Binding-site contacts:
Ligand atom O5 contacts residue LYS9 of chain 1.A at 4.1 Å.
Ligand atom C6 contacts residue LEU123 of chain 1.A at 4.0 Å (hydrophobic).
Ligand atom O7 contacts residue THR34 of chain 1.A at 3.6 Å.
Ligand atom C4 contacts residue ASN17 of chain 1.A at 4.1 Å.
Ligand atom C8 contacts residue ALA36 of chain 1.A at 4.0 Å (hydrophobic).
Ligand atom C7 contacts residue GLY15 of chain 1.A at 3.8 Å.
Ligand atom C7 contacts residue THR34 of chain 1.A at 4.4 Å.
Ligand atom C2 contacts residue ASN17 of chain 1.A at 2.5 Å.
Ligand atom C1 contacts residue ASN17 of chain 1.A at 1.4 Å.
Ligand atom C7 contacts residue ASN17 of chain 1.A at 3.5 Å.
Ligand atom N2 contacts residue GLY15 of chain 1.A at 3.4 Å (h-bond).
Ligand atom C5 contacts residue ASN17 of chain 1.A at 3.6 Å.
Ligand atom O5 contacts residue ASN17 of chain 1.A at 2.3 Å (h-bond).
Ligand atom O5 contacts residue LEU123 of chain 1.A at 3.4 Å.
Ligand atom C8 contacts residue THR34 of chain 1.A at 4.0 Å.
Ligand atom C8 contacts residue GLY15 of chain 1.A at 3.4 Å.
Ligand atom N2 contacts residue ASN17 of chain 1.A at 3.0 Å (h-bond).
Ligand atom C5 contacts residue LEU123 of chain 1.A at 4.1 Å (hydrophobic).
Ligand atom O6 contacts residue LYS9 of chain 1.A at 4.2 Å.
Ligand atom C3 contacts residue ASN17 of chain 1.A at 3.8 Å.
Ligand atom C8 contacts residue THR35 of chain 1.A at 4.2 Å.
Ligand atom O7 contacts residue ASN17 of chain 1.A at 3.5 Å (h-bond).
Ligand atom C1 contacts residue LEU123 of chain 1.A at 4.0 Å (hydrophobic).

This protein binds this small molecule.
Small molecule (SMILES): CC(=O)N[C@@H]1[C@@H](O)[C@H](O)[C@@H](CO)O[C@H]1O

Sequence of chain 1.A:
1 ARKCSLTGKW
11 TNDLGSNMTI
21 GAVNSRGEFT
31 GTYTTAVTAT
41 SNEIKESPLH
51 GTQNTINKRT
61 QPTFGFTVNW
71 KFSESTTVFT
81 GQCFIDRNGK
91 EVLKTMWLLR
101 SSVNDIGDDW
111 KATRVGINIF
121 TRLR